Binding-site contacts:
Ligand atom C3 contacts residue ASN81 of chain 1.A at 3.8 Å.
Ligand atom C2 contacts residue PHE120 of chain 1.A at 4.4 Å (hydrophobic).
Ligand atom O5 contacts residue PHE120 of chain 1.A at 3.8 Å.
Ligand atom C3 contacts residue PHE120 of chain 1.A at 4.2 Å (hydrophobic).
Ligand atom O7 contacts residue ASN81 of chain 1.A at 2.9 Å (h-bond).
Ligand atom C6 contacts residue ILE121 of chain 1.A at 4.3 Å (hydrophobic).
Ligand atom C5 contacts residue ILE121 of chain 1.A at 4.4 Å (hydrophobic).
Ligand atom C4 contacts residue ASN81 of chain 1.A at 4.2 Å.
Ligand atom C5 contacts residue ASN81 of chain 1.A at 3.7 Å.
Ligand atom N2 contacts residue ASN81 of chain 1.A at 3.0 Å (h-bond).
Ligand atom C1 contacts residue ASN81 of chain 1.A at 1.5 Å.
Ligand atom C7 contacts residue ASN81 of chain 1.A at 3.2 Å.
Ligand atom C8 contacts residue GLN80 of chain 1.A at 3.3 Å.
Ligand atom O5 contacts residue ASN81 of chain 1.A at 2.4 Å (h-bond).
Ligand atom C1 contacts residue PHE120 of chain 1.A at 3.5 Å (hydrophobic).
Ligand atom C8 contacts residue ASN81 of chain 1.A at 4.4 Å.
Ligand atom C5 contacts residue PHE120 of chain 1.A at 3.7 Å (hydrophobic).
Ligand atom C2 contacts residue ASN81 of chain 1.A at 2.5 Å.

The protein below binds the small molecule below.
Small molecule (SMILES): CC(=O)N[C@@H]1[C@@H](O)[C@H](O)[C@@H](CO)O[C@H]1O

Sequence of chain 1.A:
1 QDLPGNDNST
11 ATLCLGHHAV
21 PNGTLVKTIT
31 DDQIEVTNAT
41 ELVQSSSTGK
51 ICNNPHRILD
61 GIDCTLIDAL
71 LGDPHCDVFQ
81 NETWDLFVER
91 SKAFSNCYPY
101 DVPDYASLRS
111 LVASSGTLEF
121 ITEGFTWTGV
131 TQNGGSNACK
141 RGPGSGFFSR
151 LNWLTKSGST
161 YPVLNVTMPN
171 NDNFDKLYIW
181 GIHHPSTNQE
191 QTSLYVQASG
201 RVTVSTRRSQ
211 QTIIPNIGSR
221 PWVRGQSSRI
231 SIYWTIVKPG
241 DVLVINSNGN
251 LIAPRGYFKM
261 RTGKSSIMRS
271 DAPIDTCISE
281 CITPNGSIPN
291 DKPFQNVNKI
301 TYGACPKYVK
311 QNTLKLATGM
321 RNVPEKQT